A small-molecule ligand and the protein it binds are described below.
Small molecule (SMILES): Cc1cc(N)nc(CCc2cc(CCN)cc(F)c2F)c1

Sequence of chain 1.A:
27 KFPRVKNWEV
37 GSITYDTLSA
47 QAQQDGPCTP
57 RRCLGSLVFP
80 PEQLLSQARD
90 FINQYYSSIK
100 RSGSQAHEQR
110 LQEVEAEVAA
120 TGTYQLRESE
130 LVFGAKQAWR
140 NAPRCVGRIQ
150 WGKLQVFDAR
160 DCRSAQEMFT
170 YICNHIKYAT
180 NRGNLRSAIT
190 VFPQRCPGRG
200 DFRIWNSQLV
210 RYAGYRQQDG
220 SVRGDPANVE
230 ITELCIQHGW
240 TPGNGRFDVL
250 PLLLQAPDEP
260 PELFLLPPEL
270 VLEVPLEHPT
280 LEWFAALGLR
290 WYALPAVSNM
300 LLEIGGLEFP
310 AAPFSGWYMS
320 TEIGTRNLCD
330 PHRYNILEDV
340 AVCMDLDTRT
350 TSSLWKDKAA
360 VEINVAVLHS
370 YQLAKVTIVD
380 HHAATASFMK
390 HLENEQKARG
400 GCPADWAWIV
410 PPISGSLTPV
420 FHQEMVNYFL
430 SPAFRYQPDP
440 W

Binding-site contacts:
Ligand atom C07 contacts residue SER314 of chain 1.A at 3.9 Å.
Ligand atom C12 contacts residue GLN207 of chain 1.A at 3.8 Å.
Ligand atom C05 contacts residue VAL296 of chain 1.A at 3.5 Å (hydrophobic).
Ligand atom C13 contacts residue HEM1 of chain 1.E at 3.4 Å.
Ligand atom C03 contacts residue PRO294 of chain 1.A at 3.7 Å (hydrophobic).
Ligand atom C08 contacts residue GLU321 of chain 1.A at 3.6 Å.
Ligand atom C12 contacts residue HEM1 of chain 1.E at 3.3 Å.
Ligand atom N02 contacts residue TYR317 of chain 1.A at 3.6 Å.
Ligand atom C15 contacts residue HEM1 of chain 1.E at 2.9 Å.
Ligand atom C02 contacts residue HEM1 of chain 1.E at 3.4 Å.
Ligand atom N02 contacts residue HEM1 of chain 1.E at 3.2 Å.
Ligand atom F16 contacts residue HEM1 of chain 1.E at 3.3 Å.
Ligand atom C07 contacts residue PHE313 of chain 1.A at 3.5 Å (hydrophobic).
Ligand atom C18 contacts residue H4B1 of chain 1.F at 3.5 Å.
Ligand atom C07 contacts residue GLY315 of chain 1.A at 3.7 Å.
Ligand atom C11 contacts residue GLN207 of chain 1.A at 3.6 Å.
Ligand atom C11 contacts residue HEM1 of chain 1.E at 3.5 Å.
Ligand atom N01 contacts residue HEM1 of chain 1.E at 3.6 Å.
Ligand atom C04 contacts residue HEM1 of chain 1.E at 3.7 Å.
Ligand atom C09 contacts residue GLU321 of chain 1.A at 3.8 Å.
Ligand atom F15 contacts residue HEM1 of chain 1.E at 2.4 Å.
Ligand atom C02 contacts residue GLU321 of chain 1.A at 3.3 Å.
Ligand atom N19 contacts residue H4B1 of chain 1.F at 2.7 Å (h-bond).
Ligand atom C07 contacts residue PRO294 of chain 1.A at 3.8 Å (hydrophobic).
Ligand atom N02 contacts residue TRP316 of chain 1.A at 2.8 Å (h-bond).
Ligand atom C03 contacts residue TRP316 of chain 1.A at 3.9 Å (hydrophobic).
Ligand atom C09 contacts residue GLN207 of chain 1.A at 3.5 Å.
Ligand atom N02 contacts residue GLU321 of chain 1.A at 2.5 Å (salt-bridge).
Ligand atom C06 contacts residue GLU321 of chain 1.A at 3.6 Å.
Ligand atom C02 contacts residue PRO294 of chain 1.A at 3.9 Å (hydrophobic).
Ligand atom C06 contacts residue HEM1 of chain 1.E at 3.9 Å.
Ligand atom N01 contacts residue GLU321 of chain 1.A at 2.8 Å (salt-bridge).
Ligand atom C14 contacts residue HEM1 of chain 1.E at 3.5 Å.
Ligand atom N19 contacts residue TRP407 of chain 1.A at 3.8 Å.
Ligand atom C16 contacts residue HEM1 of chain 1.E at 3.3 Å.
Ligand atom N19 contacts residue HEM1 of chain 1.E at 2.7 Å (h-bond).
Ligand atom C02 contacts residue TRP316 of chain 1.A at 3.8 Å (hydrophobic).
Ligand atom C07 contacts residue HEM1 of chain 1.E at 3.4 Å.
Ligand atom F16 contacts residue VAL296 of chain 1.A at 3.0 Å.
Ligand atom C03 contacts residue HEM1 of chain 1.E at 3.2 Å.